Binding-site contacts:
Ligand atom O3 contacts residue LYS220 of chain 1.A at 3.3 Å.
Ligand atom C3 contacts residue TYR243 of chain 1.A at 4.4 Å (hydrophobic).
Ligand atom C8 contacts residue LYS220 of chain 1.A at 3.8 Å.
Ligand atom N2 contacts residue LYS220 of chain 1.A at 3.3 Å (salt-bridge).
Ligand atom C6 contacts residue ASN225 of chain 1.A at 4.0 Å.
Ligand atom O7 contacts residue VAL253 of chain 1.A at 4.2 Å.
Ligand atom C4 contacts residue ASN225 of chain 1.A at 4.1 Å.
Ligand atom O5 contacts residue MET223 of chain 1.A at 3.4 Å (h-bond).
Ligand atom C3 contacts residue LYS220 of chain 1.A at 3.9 Å.
Ligand atom C1 contacts residue MET223 of chain 1.A at 3.8 Å (hydrophobic).
Ligand atom C7 contacts residue ASN225 of chain 1.A at 3.4 Å.
Ligand atom C2 contacts residue ASN225 of chain 1.A at 2.5 Å.
Ligand atom O7 contacts residue SER252 of chain 1.A at 3.5 Å.
Ligand atom C1 contacts residue ASN225 of chain 1.A at 1.4 Å.
Ligand atom C2 contacts residue TYR243 of chain 1.A at 3.9 Å (hydrophobic).
Ligand atom C2 contacts residue LYS220 of chain 1.A at 4.2 Å.
Ligand atom O6 contacts residue ASN225 of chain 1.A at 3.7 Å.
Ligand atom N2 contacts residue MET223 of chain 1.A at 4.4 Å.
Ligand atom C6 contacts residue TYR243 of chain 1.A at 4.3 Å (hydrophobic).
Ligand atom C2 contacts residue MET223 of chain 1.A at 4.5 Å (hydrophobic).
Ligand atom C1 contacts residue TYR243 of chain 1.A at 4.4 Å (hydrophobic).
Ligand atom C4 contacts residue TYR243 of chain 1.A at 4.1 Å (hydrophobic).
Ligand atom O6 contacts residue TYR243 of chain 1.A at 3.0 Å.
Ligand atom C5 contacts residue ASN225 of chain 1.A at 3.6 Å.
Ligand atom C8 contacts residue SER252 of chain 1.A at 3.9 Å.
Ligand atom C3 contacts residue MET223 of chain 1.A at 4.2 Å (hydrophobic).
Ligand atom C7 contacts residue TYR243 of chain 1.A at 4.2 Å (hydrophobic).
Ligand atom O5 contacts residue ASN225 of chain 1.A at 2.4 Å (h-bond).
Ligand atom C7 contacts residue LYS220 of chain 1.A at 4.1 Å.
Ligand atom O7 contacts residue TYR243 of chain 1.A at 3.1 Å.
Ligand atom C5 contacts residue MET223 of chain 1.A at 4.0 Å (hydrophobic).
Ligand atom C8 contacts residue CYS221 of chain 1.A at 3.9 Å (hydrophobic).
Ligand atom C8 contacts residue MET223 of chain 1.A at 4.3 Å (hydrophobic).
Ligand atom N2 contacts residue ASN225 of chain 1.A at 3.1 Å (h-bond).
Ligand atom C7 contacts residue SER252 of chain 1.A at 3.9 Å.
Ligand atom O3 contacts residue TYR243 of chain 1.A at 4.5 Å.
Ligand atom C8 contacts residue PHE287 of chain 1.A at 4.1 Å (hydrophobic).
Ligand atom C3 contacts residue ASN225 of chain 1.A at 3.8 Å.
Ligand atom O7 contacts residue ASN225 of chain 1.A at 3.2 Å (h-bond).

Sequence of chain 1.A:
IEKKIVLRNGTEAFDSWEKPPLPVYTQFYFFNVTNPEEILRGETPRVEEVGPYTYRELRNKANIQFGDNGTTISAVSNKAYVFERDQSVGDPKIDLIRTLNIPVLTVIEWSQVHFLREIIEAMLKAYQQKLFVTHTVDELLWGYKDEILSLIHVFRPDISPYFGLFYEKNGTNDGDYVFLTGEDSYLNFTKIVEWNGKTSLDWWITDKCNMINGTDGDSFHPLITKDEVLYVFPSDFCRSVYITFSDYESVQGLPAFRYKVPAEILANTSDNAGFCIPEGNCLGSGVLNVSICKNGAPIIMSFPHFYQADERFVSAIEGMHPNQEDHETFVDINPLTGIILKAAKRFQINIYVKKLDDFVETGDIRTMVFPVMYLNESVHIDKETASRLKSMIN

The small molecule below binds the protein below.
Small molecule (SMILES): CC(=O)N[C@H]1[C@H](O[C@H]2[C@H](O)[C@@H](NC(C)=O)CO[C@@H]2CO)O[C@H](CO)[C@@H](O[C@@H]2O[C@H](CO)[C@@H](O)[C@H](O)[C@@H]2O)[C@@H]1O